This small molecule binds to this protein.
Small molecule (SMILES): N[C@@H](Cc1ccccc1)C(=O)O

Binding-site contacts:
Ligand atom CE1 contacts residue ILE13 of chain 2.H at 3.9 Å (hydrophobic).
Ligand atom C contacts residue GLN78 of chain 2.H at 3.9 Å.
Ligand atom CE1 contacts residue MET15 of chain 2.H at 3.6 Å (hydrophobic).
Ligand atom CA contacts residue THR79 of chain 2.I at 3.5 Å.
Ligand atom N contacts residue GLN78 of chain 2.H at 2.9 Å (h-bond).
Ligand atom CD2 contacts residue VAL76 of chain 2.I at 3.5 Å (hydrophobic).
Ligand atom CE2 contacts residue ARG14 of chain 2.H at 3.9 Å.
Ligand atom CZ contacts residue MET15 of chain 2.H at 3.6 Å (hydrophobic).
Ligand atom CZ contacts residue LEU80 of chain 2.H at 3.8 Å (hydrophobic).
Ligand atom C contacts residue VAL76 of chain 2.I at 3.9 Å (hydrophobic).
Ligand atom CE2 contacts residue GLN12 of chain 2.H at 3.8 Å.
Ligand atom CE1 contacts residue VAL76 of chain 2.I at 3.9 Å (hydrophobic).
Ligand atom CD1 contacts residue ILE13 of chain 2.H at 3.5 Å (hydrophobic).
Ligand atom OXT contacts residue GLU195 of chain 2.D at 3.8 Å.
Ligand atom CZ contacts residue ILE13 of chain 2.H at 3.8 Å (hydrophobic).
Ligand atom O contacts residue THR79 of chain 2.I at 2.6 Å (h-bond).
Ligand atom O contacts residue GLY77 of chain 2.I at 3.8 Å.
Ligand atom C contacts residue GLN78 of chain 2.I at 3.7 Å.
Ligand atom CB contacts residue VAL76 of chain 2.I at 3.4 Å (hydrophobic).
Ligand atom CZ contacts residue ARG14 of chain 2.H at 3.7 Å.
Ligand atom CD1 contacts residue VAL76 of chain 2.I at 3.5 Å (hydrophobic).
Ligand atom CD2 contacts residue GLN78 of chain 2.H at 3.4 Å.
Ligand atom CE2 contacts residue GLN78 of chain 2.H at 3.5 Å.
Ligand atom CA contacts residue GLN78 of chain 2.H at 3.7 Å.
Ligand atom OXT contacts residue GLN78 of chain 2.H at 3.0 Å (h-bond).
Ligand atom N contacts residue GLU195 of chain 2.D at 2.9 Å (salt-bridge).
Ligand atom CA contacts residue ILE13 of chain 2.H at 3.6 Å (hydrophobic).
Ligand atom OXT contacts residue GLY77 of chain 2.I at 3.8 Å.
Ligand atom O contacts residue GLN12 of chain 2.I at 3.5 Å (h-bond).
Ligand atom N contacts residue ILE13 of chain 2.H at 2.8 Å (h-bond).
Ligand atom O contacts residue GLN78 of chain 2.I at 2.9 Å (h-bond).
Ligand atom CD2 contacts residue ILE13 of chain 2.H at 3.5 Å (hydrophobic).
Ligand atom OXT contacts residue PRO197 of chain 2.D at 3.5 Å.
Ligand atom CB contacts residue GLN78 of chain 2.H at 3.6 Å.
Ligand atom C contacts residue THR79 of chain 2.I at 3.5 Å.
Ligand atom OXT contacts residue GLN78 of chain 2.I at 3.9 Å.
Ligand atom O contacts residue VAL76 of chain 2.I at 3.5 Å (h-bond).
Ligand atom CG contacts residue ILE13 of chain 2.H at 3.4 Å (hydrophobic).
Ligand atom CG contacts residue VAL76 of chain 2.I at 3.6 Å (hydrophobic).
Ligand atom CE2 contacts residue ILE13 of chain 2.H at 3.2 Å (hydrophobic).

Sequence of chain 2.I:
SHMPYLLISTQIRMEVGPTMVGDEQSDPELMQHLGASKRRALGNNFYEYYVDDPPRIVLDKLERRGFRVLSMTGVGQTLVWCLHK

Sequence of chain 2.H:
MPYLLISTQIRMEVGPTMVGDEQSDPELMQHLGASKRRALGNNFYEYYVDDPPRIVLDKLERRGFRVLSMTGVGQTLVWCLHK

Sequence of chain 2.D:
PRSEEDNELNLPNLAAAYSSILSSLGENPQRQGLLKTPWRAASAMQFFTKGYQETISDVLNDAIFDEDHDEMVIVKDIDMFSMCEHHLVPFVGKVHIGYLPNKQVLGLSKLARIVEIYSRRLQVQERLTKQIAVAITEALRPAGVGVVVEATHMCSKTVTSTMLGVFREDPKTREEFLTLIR